This small molecule binds to this protein.
Small molecule (SMILES): [SeH]Cc1ccccc1

Sequence of chain 1.A:
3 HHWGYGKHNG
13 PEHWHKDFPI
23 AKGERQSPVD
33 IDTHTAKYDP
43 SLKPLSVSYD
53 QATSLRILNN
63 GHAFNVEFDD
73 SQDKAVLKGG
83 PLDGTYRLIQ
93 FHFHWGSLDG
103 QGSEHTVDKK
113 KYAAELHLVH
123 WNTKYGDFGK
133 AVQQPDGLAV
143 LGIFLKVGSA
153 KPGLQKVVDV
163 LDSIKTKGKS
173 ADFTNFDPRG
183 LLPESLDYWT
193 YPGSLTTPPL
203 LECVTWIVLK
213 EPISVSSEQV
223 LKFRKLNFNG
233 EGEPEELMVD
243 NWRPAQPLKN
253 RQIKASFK

Binding-site contacts:
Ligand atom C5 contacts residue GLN92 of chain 1.A at 3.5 Å.
Ligand atom C3 contacts residue LEU197 of chain 1.A at 3.3 Å (hydrophobic).
Ligand atom C3 contacts residue PHE130 of chain 1.A at 4.0 Å (hydrophobic).
Ligand atom C4 contacts residue VAL121 of chain 1.A at 4.5 Å (hydrophobic).
Ligand atom C3 contacts residue VAL121 of chain 1.A at 3.7 Å (hydrophobic).
Ligand atom C1 contacts residue LEU197 of chain 1.A at 4.0 Å (hydrophobic).
Ligand atom C2 contacts residue LEU197 of chain 1.A at 3.2 Å (hydrophobic).
Ligand atom C6 contacts residue ZN1 of chain 1.B at 4.3 Å.
Ligand atom SE contacts residue ZN1 of chain 1.B at 2.5 Å.
Ligand atom C2 contacts residue VAL142 of chain 1.A at 4.3 Å (hydrophobic).
Ligand atom C6 contacts residue VAL121 of chain 1.A at 4.2 Å (hydrophobic).
Ligand atom C contacts residue TRP208 of chain 1.A at 4.5 Å (hydrophobic).
Ligand atom SE contacts residue THR198 of chain 1.A at 3.0 Å.
Ligand atom SE contacts residue HIS94 of chain 1.A at 3.8 Å.
Ligand atom C2 contacts residue LEU140 of chain 1.A at 4.0 Å (hydrophobic).
Ligand atom C4 contacts residue LEU197 of chain 1.A at 4.2 Å (hydrophobic).
Ligand atom C contacts residue HIS94 of chain 1.A at 3.6 Å.
Ligand atom C2 contacts residue VAL121 of chain 1.A at 3.7 Å (hydrophobic).
Ligand atom C contacts residue VAL121 of chain 1.A at 3.9 Å (hydrophobic).
Ligand atom C1 contacts residue HIS94 of chain 1.A at 3.7 Å.
Ligand atom C6 contacts residue GLN92 of chain 1.A at 3.9 Å.
Ligand atom C contacts residue ZN1 of chain 1.B at 3.4 Å.
Ligand atom SE contacts residue HIS119 of chain 1.A at 3.6 Å.
Ligand atom C1 contacts residue ZN1 of chain 1.B at 4.3 Å.
Ligand atom C5 contacts residue HIS94 of chain 1.A at 4.2 Å.
Ligand atom C contacts residue HIS119 of chain 1.A at 4.0 Å.
Ligand atom C4 contacts residue GLN92 of chain 1.A at 3.8 Å.
Ligand atom C6 contacts residue HIS94 of chain 1.A at 3.2 Å.
Ligand atom C4 contacts residue PHE130 of chain 1.A at 4.0 Å (hydrophobic).
Ligand atom C3 contacts residue LEU140 of chain 1.A at 3.8 Å (hydrophobic).
Ligand atom SE contacts residue HIS96 of chain 1.A at 4.0 Å.
Ligand atom C contacts residue VAL142 of chain 1.A at 4.2 Å (hydrophobic).
Ligand atom C1 contacts residue VAL121 of chain 1.A at 3.7 Å (hydrophobic).